The protein below binds the small molecule below.
Small molecule (SMILES): CC(=O)N[C@H]1[C@H](O[C@H]2[C@H](O)[C@@H](NC(C)=O)CO[C@@H]2CO)O[C@H](CO)[C@@H](O)[C@@H]1O

Binding-site contacts:
Ligand atom C3 contacts residue ASN331 of chain 1.C at 3.8 Å.
Ligand atom N2 contacts residue ASN331 of chain 1.C at 2.8 Å (h-bond).
Ligand atom C8 contacts residue PRO579 of chain 1.C at 4.3 Å (hydrophobic).
Ligand atom N2 contacts residue GLN580 of chain 1.C at 4.4 Å.
Ligand atom O7 contacts residue ASN331 of chain 1.C at 4.2 Å.
Ligand atom C5 contacts residue ASN331 of chain 1.C at 3.8 Å.
Ligand atom C4 contacts residue ASN331 of chain 1.C at 4.4 Å.
Ligand atom C1 contacts residue ASN331 of chain 1.C at 1.5 Å.
Ligand atom C7 contacts residue ASN331 of chain 1.C at 3.7 Å.
Ligand atom O5 contacts residue ASN331 of chain 1.C at 2.6 Å (h-bond).
Ligand atom C2 contacts residue ASN331 of chain 1.C at 2.6 Å.

Sequence of chain 1.C:
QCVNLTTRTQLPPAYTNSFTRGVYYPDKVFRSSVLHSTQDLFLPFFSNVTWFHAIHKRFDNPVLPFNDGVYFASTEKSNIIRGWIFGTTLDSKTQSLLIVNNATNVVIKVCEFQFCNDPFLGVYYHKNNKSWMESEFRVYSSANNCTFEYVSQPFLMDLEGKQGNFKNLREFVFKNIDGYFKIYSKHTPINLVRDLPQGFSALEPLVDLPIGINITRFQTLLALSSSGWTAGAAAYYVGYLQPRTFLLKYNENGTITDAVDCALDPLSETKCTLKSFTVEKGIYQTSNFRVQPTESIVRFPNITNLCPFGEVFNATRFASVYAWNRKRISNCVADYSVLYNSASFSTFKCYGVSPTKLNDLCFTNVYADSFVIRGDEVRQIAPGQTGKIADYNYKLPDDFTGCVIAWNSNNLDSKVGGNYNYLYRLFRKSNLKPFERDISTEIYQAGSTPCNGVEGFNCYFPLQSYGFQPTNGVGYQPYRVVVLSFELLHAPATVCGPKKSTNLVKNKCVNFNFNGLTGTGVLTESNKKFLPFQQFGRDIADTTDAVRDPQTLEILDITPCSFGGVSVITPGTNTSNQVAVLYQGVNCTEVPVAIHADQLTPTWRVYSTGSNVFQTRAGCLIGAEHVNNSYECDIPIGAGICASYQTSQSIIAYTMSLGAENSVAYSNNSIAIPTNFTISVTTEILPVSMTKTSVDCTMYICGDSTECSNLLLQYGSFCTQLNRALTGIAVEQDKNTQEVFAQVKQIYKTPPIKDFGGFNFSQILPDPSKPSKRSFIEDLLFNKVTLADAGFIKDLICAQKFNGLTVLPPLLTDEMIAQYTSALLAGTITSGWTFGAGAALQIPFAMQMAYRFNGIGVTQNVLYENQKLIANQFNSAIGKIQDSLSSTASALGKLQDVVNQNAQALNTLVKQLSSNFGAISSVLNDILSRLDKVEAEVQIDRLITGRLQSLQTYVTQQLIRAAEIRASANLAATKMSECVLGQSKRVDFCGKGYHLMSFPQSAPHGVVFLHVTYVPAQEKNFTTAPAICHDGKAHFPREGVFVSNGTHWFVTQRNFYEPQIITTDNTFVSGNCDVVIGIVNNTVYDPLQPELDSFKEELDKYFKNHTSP